Sequence of chain 1.A:
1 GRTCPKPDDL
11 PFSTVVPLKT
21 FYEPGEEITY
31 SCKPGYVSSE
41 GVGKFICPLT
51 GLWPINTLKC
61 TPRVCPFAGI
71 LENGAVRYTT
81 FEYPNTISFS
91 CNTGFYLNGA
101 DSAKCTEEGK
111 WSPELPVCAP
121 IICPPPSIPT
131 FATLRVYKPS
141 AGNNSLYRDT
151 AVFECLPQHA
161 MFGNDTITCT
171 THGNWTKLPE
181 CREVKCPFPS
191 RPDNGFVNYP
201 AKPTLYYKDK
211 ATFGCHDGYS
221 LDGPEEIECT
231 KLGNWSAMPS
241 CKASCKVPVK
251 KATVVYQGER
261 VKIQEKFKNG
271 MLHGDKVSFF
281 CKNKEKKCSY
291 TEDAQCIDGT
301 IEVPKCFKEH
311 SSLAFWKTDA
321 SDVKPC

Binding-site contacts:
Ligand atom C7 contacts residue ASN164 of chain 1.A at 4.2 Å.
Ligand atom O5 contacts residue ASN164 of chain 1.A at 2.4 Å (h-bond).
Ligand atom C2 contacts residue THR166 of chain 1.A at 3.9 Å.
Ligand atom N2 contacts residue THR166 of chain 1.A at 4.5 Å.
Ligand atom C1 contacts residue THR166 of chain 1.A at 4.5 Å.
Ligand atom C1 contacts residue ASN164 of chain 1.A at 1.4 Å.
Ligand atom C4 contacts residue ASN164 of chain 1.A at 4.3 Å.
Ligand atom C5 contacts residue ASN164 of chain 1.A at 3.7 Å.
Ligand atom C3 contacts residue ASN164 of chain 1.A at 3.9 Å.
Ligand atom N2 contacts residue ASN164 of chain 1.A at 3.0 Å (h-bond).
Ligand atom O7 contacts residue THR166 of chain 1.A at 4.1 Å.
Ligand atom C2 contacts residue ASN164 of chain 1.A at 2.5 Å.

A small-molecule ligand and the protein it binds are described below.
Small molecule (SMILES): CC(=O)N[C@@H]1[C@@H](O)[C@H](O)[C@@H](CO)O[C@H]1O